Binding-site contacts:
Ligand atom OA2 contacts residue FE1 of chain 3.L at 2.6 Å.
Ligand atom CA6 contacts residue ASN246 of chain 3.D at 3.9 Å.
Ligand atom CA2 contacts residue HIS244 of chain 3.D at 3.3 Å.
Ligand atom CA5 contacts residue HIS244 of chain 3.D at 3.7 Å.
Ligand atom CA5 contacts residue ASP281 of chain 3.D at 4.5 Å.
Ligand atom OA1 contacts residue HIS244 of chain 3.D at 3.8 Å.
Ligand atom CA5 contacts residue TYR175 of chain 3.D at 3.8 Å (hydrophobic).
Ligand atom CA3 contacts residue TYR253 of chain 3.D at 3.7 Å (hydrophobic).
Ligand atom OA2 contacts residue HIS244 of chain 3.D at 3.6 Å.
Ligand atom CA6 contacts residue PHE189 of chain 3.D at 3.4 Å (hydrophobic).
Ligand atom CB3 contacts residue LEU294 of chain 3.D at 3.9 Å (hydrophobic).
Ligand atom CA5 contacts residue LEU298 of chain 3.D at 4.0 Å (hydrophobic).
Ligand atom CA4 contacts residue LEU298 of chain 3.D at 3.9 Å (hydrophobic).
Ligand atom CA6 contacts residue TYR175 of chain 3.D at 3.2 Å (hydrophobic).
Ligand atom CA1 contacts residue TYR175 of chain 3.D at 4.3 Å (hydrophobic).
Ligand atom CA2 contacts residue TYR253 of chain 3.D at 3.6 Å (hydrophobic).
Ligand atom CA1 contacts residue PHE189 of chain 3.D at 3.2 Å (hydrophobic).
Ligand atom OA1 contacts residue PHE189 of chain 3.D at 2.9 Å.
Ligand atom OA2 contacts residue PHE189 of chain 3.D at 4.1 Å.
Ligand atom CA4 contacts residue HIS244 of chain 3.D at 3.4 Å.
Ligand atom CA5 contacts residue PHE189 of chain 3.D at 4.1 Å (hydrophobic).
Ligand atom CB3 contacts residue HIS212 of chain 3.D at 4.1 Å.
Ligand atom CA2 contacts residue FE1 of chain 3.L at 3.9 Å.
Ligand atom CA2 contacts residue PHE189 of chain 3.D at 4.0 Å (hydrophobic).
Ligand atom CB3 contacts residue TYR253 of chain 3.D at 3.2 Å (hydrophobic).
Ligand atom CA5 contacts residue PHE177 of chain 3.D at 4.5 Å (hydrophobic).
Ligand atom OA1 contacts residue HIS197 of chain 3.D at 3.6 Å (h-bond).
Ligand atom OA2 contacts residue TYR253 of chain 3.D at 3.1 Å (h-bond).
Ligand atom CA1 contacts residue HIS244 of chain 3.D at 3.5 Å.
Ligand atom OA2 contacts residue ILE151 of chain 3.D at 4.2 Å.
Ligand atom CB3 contacts residue HIS244 of chain 3.D at 3.7 Å.
Ligand atom CB3 contacts residue ILE151 of chain 3.D at 4.2 Å (hydrophobic).
Ligand atom CA1 contacts residue ASN246 of chain 3.D at 3.9 Å.
Ligand atom OA2 contacts residue HIS212 of chain 3.D at 3.7 Å.
Ligand atom CA3 contacts residue HIS244 of chain 3.D at 3.3 Å.
Ligand atom OA1 contacts residue ASN246 of chain 3.D at 2.9 Å (h-bond).
Ligand atom OA2 contacts residue HIS149 of chain 3.D at 4.4 Å.
Ligand atom CA6 contacts residue HIS244 of chain 3.D at 3.8 Å.

Sequence of chain 3.D:
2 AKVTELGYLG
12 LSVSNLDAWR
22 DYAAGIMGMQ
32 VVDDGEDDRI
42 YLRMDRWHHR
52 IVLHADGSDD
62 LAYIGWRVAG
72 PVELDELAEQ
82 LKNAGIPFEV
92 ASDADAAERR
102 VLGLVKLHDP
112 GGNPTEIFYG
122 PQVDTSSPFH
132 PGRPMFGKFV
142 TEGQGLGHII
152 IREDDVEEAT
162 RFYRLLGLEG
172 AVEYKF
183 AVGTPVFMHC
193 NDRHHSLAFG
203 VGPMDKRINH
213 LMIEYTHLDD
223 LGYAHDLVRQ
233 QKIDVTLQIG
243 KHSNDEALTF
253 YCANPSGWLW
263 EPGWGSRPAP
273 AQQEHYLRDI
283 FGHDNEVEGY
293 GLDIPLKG

This protein binds this small molecule.
Small molecule (SMILES): Cc1cccc(O)c1O